Sequence of chain 7.A:
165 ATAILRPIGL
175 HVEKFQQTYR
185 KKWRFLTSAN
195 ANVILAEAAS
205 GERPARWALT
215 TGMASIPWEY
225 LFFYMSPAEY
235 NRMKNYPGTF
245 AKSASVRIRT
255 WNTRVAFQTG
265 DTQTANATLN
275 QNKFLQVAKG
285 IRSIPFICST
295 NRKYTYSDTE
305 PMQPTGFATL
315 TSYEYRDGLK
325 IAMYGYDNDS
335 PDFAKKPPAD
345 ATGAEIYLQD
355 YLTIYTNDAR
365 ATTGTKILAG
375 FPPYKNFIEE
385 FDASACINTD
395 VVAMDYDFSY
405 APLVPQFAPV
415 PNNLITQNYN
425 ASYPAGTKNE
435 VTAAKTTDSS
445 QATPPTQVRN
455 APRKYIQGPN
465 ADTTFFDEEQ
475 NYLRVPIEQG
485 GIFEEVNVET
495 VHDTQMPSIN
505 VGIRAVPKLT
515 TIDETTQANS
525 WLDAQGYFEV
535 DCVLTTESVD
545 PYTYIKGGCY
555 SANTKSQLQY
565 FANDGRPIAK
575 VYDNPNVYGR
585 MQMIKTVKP

Binding-site contacts:
Ligand atom C2 contacts residue PRO171 of chain 6.A at 3.6 Å (hydrophobic).
Ligand atom O6 contacts residue DC1 of chain 7.C at 2.9 Å (h-bond).
Ligand atom C4' contacts residue ARG251 of chain 29.A at 3.8 Å.
Ligand atom N4 contacts residue LYS379 of chain 7.A at 3.0 Å (salt-bridge).
Ligand atom C4 contacts residue LYS186 of chain 29.A at 3.6 Å.
Ligand atom O6 contacts residue ARG170 of chain 6.A at 0.9 Å (salt-bridge).
Ligand atom C6 contacts residue DC1 of chain 7.C at 3.5 Å.
Ligand atom N4 contacts residue ASN380 of chain 7.A at 3.1 Å (h-bond).
Ligand atom C4 contacts residue ILE172 of chain 6.A at 3.5 Å (hydrophobic).
Ligand atom C6 contacts residue LYS186 of chain 29.A at 3.7 Å.
Ligand atom C5' contacts residue ARG251 of chain 29.A at 3.8 Å.
Ligand atom N7 contacts residue ARG170 of chain 6.A at 3.8 Å.
Ligand atom N4 contacts residue LEU169 of chain 6.A at 3.9 Å.
Ligand atom OP1 contacts residue ARG184 of chain 29.A at 2.5 Å (salt-bridge).
Ligand atom N3 contacts residue ILE172 of chain 6.A at 3.5 Å.
Ligand atom N1 contacts residue DC1 of chain 7.C at 2.9 Å (h-bond).
Ligand atom C5' contacts residue ARG184 of chain 29.A at 3.4 Å.
Ligand atom C4' contacts residue ARG184 of chain 29.A at 3.4 Å.
Ligand atom C5 contacts residue ARG170 of chain 6.A at 3.1 Å.
Ligand atom O3' contacts residue ARG184 of chain 29.A at 3.1 Å (salt-bridge).
Ligand atom C2 contacts residue ARG170 of chain 6.A at 3.9 Å.
Ligand atom N4 contacts residue LYS186 of chain 29.A at 3.9 Å.
Ligand atom P contacts residue ARG184 of chain 29.A at 2.8 Å.
Ligand atom C5 contacts residue LYS186 of chain 29.A at 3.6 Å.
Ligand atom N2 contacts residue ILE172 of chain 6.A at 3.6 Å.
Ligand atom N1 contacts residue ARG170 of chain 6.A at 2.5 Å (salt-bridge).
Ligand atom OP1 contacts residue ARG251 of chain 29.A at 3.4 Å (salt-bridge).
Ligand atom O5' contacts residue ARG184 of chain 29.A at 2.3 Å (salt-bridge).
Ligand atom N3 contacts residue LYS186 of chain 29.A at 3.5 Å.
Ligand atom O2 contacts residue LYS185 of chain 29.A at 3.7 Å.
Ligand atom C6 contacts residue ARG170 of chain 6.A at 1.9 Å.
Ligand atom N2 contacts residue PRO171 of chain 6.A at 2.9 Å (h-bond).
Ligand atom C4 contacts residue LYS379 of chain 7.A at 3.9 Å.
Ligand atom C2 contacts residue DC1 of chain 7.C at 3.5 Å.
Ligand atom O4' contacts residue ASP535 of chain 29.A at 3.7 Å.
Ligand atom N1 contacts residue PRO171 of chain 6.A at 3.8 Å.
Ligand atom O2 contacts residue ARG184 of chain 29.A at 3.7 Å.
Ligand atom N2 contacts residue DC1 of chain 7.C at 2.8 Å (h-bond).
Ligand atom C2 contacts residue ILE172 of chain 6.A at 3.8 Å (hydrophobic).
Ligand atom N4 contacts residue ILE172 of chain 6.A at 3.7 Å.

The small molecule below binds the protein below.
Small molecule (SMILES): N=c1ccn([C@H]2C[C@H](O[P](=O)(O)OC[C@H]3O[C@@H](n4cnc5c(=O)nc(N)[nH]c54)C[C@@H]3O)[C@@H](COP(=O)=O)O2)c(=O)[nH]1

Sequence of chain 29.A:
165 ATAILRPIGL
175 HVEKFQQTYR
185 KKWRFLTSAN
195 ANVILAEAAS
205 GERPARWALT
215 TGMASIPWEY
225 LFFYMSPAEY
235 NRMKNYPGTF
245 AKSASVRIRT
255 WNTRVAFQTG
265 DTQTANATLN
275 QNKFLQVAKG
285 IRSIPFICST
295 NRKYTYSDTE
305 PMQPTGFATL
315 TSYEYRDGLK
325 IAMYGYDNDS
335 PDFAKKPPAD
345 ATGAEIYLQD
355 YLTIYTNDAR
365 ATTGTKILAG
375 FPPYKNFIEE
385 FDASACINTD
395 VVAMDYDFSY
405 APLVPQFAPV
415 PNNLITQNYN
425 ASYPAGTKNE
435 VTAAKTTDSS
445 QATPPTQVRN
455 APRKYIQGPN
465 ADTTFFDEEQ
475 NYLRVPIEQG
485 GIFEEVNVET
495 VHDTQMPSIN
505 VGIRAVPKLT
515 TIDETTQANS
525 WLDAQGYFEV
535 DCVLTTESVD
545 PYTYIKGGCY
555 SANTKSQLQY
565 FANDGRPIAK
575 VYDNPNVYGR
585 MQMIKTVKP

Sequence of chain 6.A:
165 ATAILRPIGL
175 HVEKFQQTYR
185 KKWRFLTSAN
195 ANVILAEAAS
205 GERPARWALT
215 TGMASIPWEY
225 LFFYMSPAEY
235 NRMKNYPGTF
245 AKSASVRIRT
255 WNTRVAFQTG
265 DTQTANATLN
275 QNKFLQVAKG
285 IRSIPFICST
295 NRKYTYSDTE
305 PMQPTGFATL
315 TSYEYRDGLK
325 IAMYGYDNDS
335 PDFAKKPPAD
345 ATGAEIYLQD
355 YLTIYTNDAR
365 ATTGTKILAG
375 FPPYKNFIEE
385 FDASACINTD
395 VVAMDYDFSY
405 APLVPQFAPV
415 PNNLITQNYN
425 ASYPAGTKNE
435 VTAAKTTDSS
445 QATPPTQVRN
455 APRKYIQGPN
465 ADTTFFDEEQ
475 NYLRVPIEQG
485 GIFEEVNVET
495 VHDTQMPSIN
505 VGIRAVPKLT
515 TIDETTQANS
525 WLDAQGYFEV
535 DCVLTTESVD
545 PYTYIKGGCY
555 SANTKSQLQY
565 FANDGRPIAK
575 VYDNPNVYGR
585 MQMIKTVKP